Sequence of chain 1.A:
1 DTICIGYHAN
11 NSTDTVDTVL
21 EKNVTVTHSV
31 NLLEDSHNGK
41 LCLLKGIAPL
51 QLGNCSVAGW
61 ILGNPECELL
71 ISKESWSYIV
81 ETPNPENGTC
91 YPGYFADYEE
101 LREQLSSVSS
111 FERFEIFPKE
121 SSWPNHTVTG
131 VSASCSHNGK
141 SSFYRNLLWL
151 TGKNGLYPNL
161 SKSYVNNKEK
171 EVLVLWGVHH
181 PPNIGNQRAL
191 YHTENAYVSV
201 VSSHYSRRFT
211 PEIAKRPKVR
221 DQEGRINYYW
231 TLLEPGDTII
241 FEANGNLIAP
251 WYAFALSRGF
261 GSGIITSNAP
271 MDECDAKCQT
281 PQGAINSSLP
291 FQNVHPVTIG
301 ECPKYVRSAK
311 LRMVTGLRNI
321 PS

Binding-site contacts:
Ligand atom C8 contacts residue PRO124 of chain 1.A at 3.7 Å (hydrophobic).
Ligand atom C8 contacts residue ASN125 of chain 1.A at 4.4 Å.
Ligand atom C1 contacts residue ASN125 of chain 1.A at 1.5 Å.
Ligand atom C3 contacts residue ASN125 of chain 1.A at 3.9 Å.
Ligand atom N2 contacts residue ASN125 of chain 1.A at 2.9 Å (h-bond).
Ligand atom C4 contacts residue ASN125 of chain 1.A at 4.4 Å.
Ligand atom O5 contacts residue ASN125 of chain 1.A at 2.4 Å (h-bond).
Ligand atom C7 contacts residue ASN125 of chain 1.A at 4.0 Å.
Ligand atom C2 contacts residue ASN125 of chain 1.A at 2.5 Å.
Ligand atom C5 contacts residue ASN125 of chain 1.A at 3.8 Å.

This small molecule binds to this protein.
Small molecule (SMILES): CC(=O)N[C@@H]1[C@@H](O)[C@H](O)[C@@H](CO)O[C@H]1O